Sequence of chain 1.A:
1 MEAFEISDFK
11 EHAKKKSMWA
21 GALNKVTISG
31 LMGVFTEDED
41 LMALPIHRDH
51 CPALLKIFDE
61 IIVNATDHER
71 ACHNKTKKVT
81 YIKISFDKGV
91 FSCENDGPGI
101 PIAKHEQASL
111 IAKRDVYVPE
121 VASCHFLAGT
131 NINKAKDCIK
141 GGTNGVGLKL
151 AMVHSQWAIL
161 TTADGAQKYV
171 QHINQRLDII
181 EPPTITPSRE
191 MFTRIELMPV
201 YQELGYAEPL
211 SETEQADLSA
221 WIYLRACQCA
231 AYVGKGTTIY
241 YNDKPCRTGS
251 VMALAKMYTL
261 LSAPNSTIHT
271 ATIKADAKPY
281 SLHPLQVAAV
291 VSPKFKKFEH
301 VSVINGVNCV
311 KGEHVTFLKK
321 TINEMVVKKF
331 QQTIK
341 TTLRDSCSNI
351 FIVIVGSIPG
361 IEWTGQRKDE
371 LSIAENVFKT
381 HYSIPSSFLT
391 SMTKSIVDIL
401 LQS

The small molecule below binds the protein below.
Small molecule (SMILES): Nc1ncnc2c1ncn2[C@@H]1O[C@H](CO[P](=O)(O)O[P](=O)(O)NP(=O)(O)O)[C@@H](O)[C@H]1O

Binding-site contacts:
Ligand atom N3B contacts residue MG1 of chain 1.F at 3.6 Å.
Ligand atom O2B contacts residue ASN64 of chain 1.A at 2.9 Å (h-bond).
Ligand atom C2 contacts residue HIS68 of chain 1.A at 3.4 Å.
Ligand atom N7 contacts residue ASN64 of chain 1.A at 3.4 Å.
Ligand atom PG contacts residue ASN144 of chain 1.A at 3.5 Å.
Ligand atom O1A contacts residue VAL146 of chain 1.A at 3.4 Å (h-bond).
Ligand atom O2A contacts residue LEU148 of chain 1.A at 3.2 Å (h-bond).
Ligand atom N3B contacts residue GLY142 of chain 1.A at 3.5 Å.
Ligand atom O3G contacts residue GLU60 of chain 1.A at 3.4 Å (salt-bridge).
Ligand atom O1G contacts residue GLY142 of chain 1.A at 3.5 Å.
Ligand atom O2B contacts residue MG1 of chain 1.F at 1.9 Å.
Ligand atom O1A contacts residue GLY147 of chain 1.A at 3.4 Å (h-bond).
Ligand atom O1G contacts residue THR143 of chain 1.A at 2.8 Å (h-bond).
Ligand atom N6 contacts residue ASN95 of chain 1.A at 2.9 Å (h-bond).
Ligand atom N3B contacts residue ASN144 of chain 1.A at 3.1 Å (h-bond).
Ligand atom N3 contacts residue ILE100 of chain 1.A at 3.3 Å.
Ligand atom O4' contacts residue ALA122 of chain 1.A at 3.4 Å.
Ligand atom PB contacts residue MG1 of chain 1.F at 3.0 Å.
Ligand atom O2' contacts residue THR130 of chain 1.A at 3.0 Å (h-bond).
Ligand atom O3' contacts residue THR130 of chain 1.A at 3.1 Å (h-bond).
Ligand atom O2A contacts residue MG1 of chain 1.F at 2.2 Å.
Ligand atom O3' contacts residue GLY129 of chain 1.A at 3.5 Å.
Ligand atom PG contacts residue MG1 of chain 1.F at 3.3 Å.
Ligand atom O3A contacts residue MG1 of chain 1.F at 3.4 Å.
Ligand atom O1G contacts residue LYS368 of chain 1.A at 2.8 Å (salt-bridge).
Ligand atom C5' contacts residue ALA122 of chain 1.A at 3.5 Å (hydrophobic).
Ligand atom O3A contacts residue GLY145 of chain 1.A at 3.3 Å.
Ligand atom O2G contacts residue GLY145 of chain 1.A at 3.3 Å (h-bond).
Ligand atom O2G contacts residue GLY147 of chain 1.A at 2.7 Å (h-bond).
Ligand atom PA contacts residue MG1 of chain 1.F at 3.3 Å.
Ligand atom O1B contacts residue ASN131 of chain 1.A at 2.9 Å (h-bond).
Ligand atom N3B contacts residue THR143 of chain 1.A at 2.9 Å (h-bond).
Ligand atom O2A contacts residue ASN64 of chain 1.A at 2.9 Å (h-bond).
Ligand atom N3B contacts residue GLY145 of chain 1.A at 3.0 Å (h-bond).
Ligand atom O2G contacts residue VAL146 of chain 1.A at 2.6 Å (h-bond).
Ligand atom O1A contacts residue LYS149 of chain 1.A at 2.9 Å (salt-bridge).
Ligand atom O1G contacts residue ASN144 of chain 1.A at 3.0 Å (h-bond).
Ligand atom O3G contacts residue MG1 of chain 1.F at 2.0 Å.
Ligand atom O2G contacts residue GLN366 of chain 1.A at 3.3 Å (h-bond).
Ligand atom O1A contacts residue LEU148 of chain 1.A at 3.0 Å (h-bond).

Sequence of chain 2.D:
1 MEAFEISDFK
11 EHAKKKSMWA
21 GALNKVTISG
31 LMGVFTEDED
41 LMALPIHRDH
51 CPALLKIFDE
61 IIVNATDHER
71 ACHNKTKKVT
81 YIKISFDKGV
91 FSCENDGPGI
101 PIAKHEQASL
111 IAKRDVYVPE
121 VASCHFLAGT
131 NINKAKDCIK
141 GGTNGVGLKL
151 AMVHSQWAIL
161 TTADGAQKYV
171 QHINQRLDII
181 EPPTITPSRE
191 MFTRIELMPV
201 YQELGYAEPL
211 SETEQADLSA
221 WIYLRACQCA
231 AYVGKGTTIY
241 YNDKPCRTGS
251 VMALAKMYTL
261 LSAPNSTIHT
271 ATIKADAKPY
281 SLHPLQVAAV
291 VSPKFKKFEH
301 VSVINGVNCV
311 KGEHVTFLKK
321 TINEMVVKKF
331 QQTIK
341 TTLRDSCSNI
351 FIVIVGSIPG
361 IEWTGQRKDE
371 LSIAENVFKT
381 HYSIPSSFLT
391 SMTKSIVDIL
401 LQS